Sequence of chain 1.B:
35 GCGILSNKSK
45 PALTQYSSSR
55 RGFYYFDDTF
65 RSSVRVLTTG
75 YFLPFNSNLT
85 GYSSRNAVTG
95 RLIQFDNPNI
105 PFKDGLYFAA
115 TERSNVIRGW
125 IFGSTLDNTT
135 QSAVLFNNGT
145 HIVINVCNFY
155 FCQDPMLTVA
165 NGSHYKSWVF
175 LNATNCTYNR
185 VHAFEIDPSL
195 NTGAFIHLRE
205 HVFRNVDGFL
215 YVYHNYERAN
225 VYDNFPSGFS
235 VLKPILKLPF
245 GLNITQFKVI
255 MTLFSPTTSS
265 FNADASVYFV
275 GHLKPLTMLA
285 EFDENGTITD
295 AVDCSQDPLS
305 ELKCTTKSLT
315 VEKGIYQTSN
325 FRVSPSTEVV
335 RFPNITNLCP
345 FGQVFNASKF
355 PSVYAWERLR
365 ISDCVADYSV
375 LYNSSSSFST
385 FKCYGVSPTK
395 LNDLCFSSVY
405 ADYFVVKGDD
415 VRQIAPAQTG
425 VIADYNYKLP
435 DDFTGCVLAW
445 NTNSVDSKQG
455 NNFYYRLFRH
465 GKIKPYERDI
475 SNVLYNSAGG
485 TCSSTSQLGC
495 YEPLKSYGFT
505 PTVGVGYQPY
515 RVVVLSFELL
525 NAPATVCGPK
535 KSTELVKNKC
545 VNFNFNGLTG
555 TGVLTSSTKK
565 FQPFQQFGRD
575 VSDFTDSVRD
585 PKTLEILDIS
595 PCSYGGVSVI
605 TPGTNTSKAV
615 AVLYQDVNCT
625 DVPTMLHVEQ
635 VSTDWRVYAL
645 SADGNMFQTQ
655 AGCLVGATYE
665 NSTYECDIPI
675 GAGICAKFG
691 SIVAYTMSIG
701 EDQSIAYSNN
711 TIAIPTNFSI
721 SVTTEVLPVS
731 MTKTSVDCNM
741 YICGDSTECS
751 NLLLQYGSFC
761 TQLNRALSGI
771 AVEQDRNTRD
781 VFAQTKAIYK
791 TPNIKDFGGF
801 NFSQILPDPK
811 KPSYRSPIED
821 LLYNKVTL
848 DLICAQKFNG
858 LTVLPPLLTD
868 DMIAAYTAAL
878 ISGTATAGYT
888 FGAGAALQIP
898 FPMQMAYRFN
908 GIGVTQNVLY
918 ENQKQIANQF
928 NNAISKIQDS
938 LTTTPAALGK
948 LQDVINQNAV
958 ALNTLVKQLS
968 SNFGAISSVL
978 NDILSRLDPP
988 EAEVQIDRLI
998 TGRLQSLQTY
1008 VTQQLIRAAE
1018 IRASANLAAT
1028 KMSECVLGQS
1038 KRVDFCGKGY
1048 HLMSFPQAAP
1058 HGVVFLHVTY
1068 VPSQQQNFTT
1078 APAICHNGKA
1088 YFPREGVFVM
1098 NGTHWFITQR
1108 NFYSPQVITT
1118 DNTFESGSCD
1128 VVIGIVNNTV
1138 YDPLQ

The protein below binds the small molecule below.
Small molecule (SMILES): CC(=O)N[C@@H]1[C@@H](O)[C@H](O)[C@@H](CO)O[C@H]1O

Binding-site contacts:
Ligand atom C3 contacts residue ASN41 of chain 1.B at 3.9 Å.
Ligand atom N2 contacts residue ASN41 of chain 1.B at 2.9 Å (h-bond).
Ligand atom C7 contacts residue LEU96 of chain 1.B at 3.8 Å (hydrophobic).
Ligand atom C1 contacts residue ASN41 of chain 1.B at 1.5 Å.
Ligand atom C4 contacts residue ASN41 of chain 1.B at 4.3 Å.
Ligand atom O7 contacts residue ASN41 of chain 1.B at 4.1 Å.
Ligand atom C2 contacts residue ASN41 of chain 1.B at 2.5 Å.
Ligand atom N2 contacts residue LEU96 of chain 1.B at 4.4 Å.
Ligand atom C8 contacts residue LEU96 of chain 1.B at 4.0 Å (hydrophobic).
Ligand atom O7 contacts residue LEU96 of chain 1.B at 3.8 Å.
Ligand atom C5 contacts residue ASN41 of chain 1.B at 3.8 Å.
Ligand atom O5 contacts residue SER40 of chain 1.B at 4.4 Å.
Ligand atom C7 contacts residue ASN41 of chain 1.B at 3.7 Å.
Ligand atom O5 contacts residue ASN41 of chain 1.B at 2.4 Å (h-bond).